The small molecule below binds the protein below.
Small molecule (SMILES): Nc1ccn([C@H]2C[C@H](O)[C@@H](CO)O2)c(=O)n1

Binding-site contacts:
Ligand atom C3' contacts residue TYR89 of chain 2.B at 3.6 Å (hydrophobic).
Ligand atom N3 contacts residue PHE140 of chain 2.B at 3.4 Å.
Ligand atom O3' contacts residue ILE33 of chain 2.B at 4.0 Å.
Ligand atom C5 contacts residue GLU56 of chain 2.B at 3.9 Å.
Ligand atom C4 contacts residue PHE140 of chain 2.B at 3.5 Å (hydrophobic).
Ligand atom O3' contacts residue GLU200 of chain 2.B at 2.6 Å (salt-bridge).
Ligand atom C3' contacts residue GLU200 of chain 2.B at 3.2 Å.
Ligand atom O5' contacts residue GLU56 of chain 2.B at 2.6 Å (salt-bridge).
Ligand atom N4 contacts residue ASP136 of chain 2.B at 2.9 Å (salt-bridge).
Ligand atom N3 contacts residue PHE99 of chain 2.B at 3.4 Å.
Ligand atom O2 contacts residue MET88 of chain 2.B at 3.5 Å.
Ligand atom C4 contacts residue ASP136 of chain 2.B at 3.8 Å.
Ligand atom N4 contacts residue PHE140 of chain 2.B at 3.5 Å.
Ligand atom O4' contacts residue LEU85 of chain 2.B at 3.8 Å.
Ligand atom C4 contacts residue PHE99 of chain 2.B at 4.0 Å (hydrophobic).
Ligand atom O2 contacts residue PHE99 of chain 2.B at 3.6 Å.
Ligand atom C5' contacts residue ARG197 of chain 2.B at 3.8 Å.
Ligand atom C2 contacts residue PHE140 of chain 2.B at 3.4 Å (hydrophobic).
Ligand atom C2' contacts residue ILE33 of chain 2.B at 3.8 Å (hydrophobic).
Ligand atom C5' contacts residue GLU56 of chain 2.B at 3.4 Å.
Ligand atom C6 contacts residue ARG131 of chain 2.B at 3.8 Å.
Ligand atom C5 contacts residue ARG107 of chain 2.B at 4.0 Å.
Ligand atom C2 contacts residue PHE99 of chain 2.B at 3.4 Å (hydrophobic).
Ligand atom N1 contacts residue PHE140 of chain 2.B at 4.0 Å.
Ligand atom C4' contacts residue GLU200 of chain 2.B at 3.7 Å.
Ligand atom C5' contacts residue VAL58 of chain 2.B at 3.5 Å (hydrophobic).
Ligand atom O4' contacts residue TRP61 of chain 2.B at 3.4 Å.
Ligand atom O5' contacts residue ARG131 of chain 2.B at 3.0 Å (salt-bridge).
Ligand atom C1' contacts residue TYR89 of chain 2.B at 4.0 Å (hydrophobic).
Ligand atom O2 contacts residue PHE140 of chain 2.B at 3.5 Å.
Ligand atom N4 contacts residue GLN100 of chain 2.B at 3.1 Å (h-bond).
Ligand atom N1 contacts residue PHE99 of chain 2.B at 4.0 Å.
Ligand atom O3' contacts residue TYR89 of chain 2.B at 2.6 Å (h-bond).
Ligand atom C4 contacts residue GLN100 of chain 2.B at 4.0 Å.
Ligand atom C6 contacts residue TRP61 of chain 2.B at 3.7 Å (hydrophobic).
Ligand atom N3 contacts residue GLN100 of chain 2.B at 3.3 Å (h-bond).
Ligand atom C5 contacts residue ASP136 of chain 2.B at 3.9 Å.
Ligand atom C2' contacts residue TYR89 of chain 2.B at 3.5 Å (hydrophobic).
Ligand atom C6 contacts residue GLU56 of chain 2.B at 3.8 Å.
Ligand atom O2 contacts residue GLN100 of chain 2.B at 4.0 Å.

Sequence of chain 2.B:
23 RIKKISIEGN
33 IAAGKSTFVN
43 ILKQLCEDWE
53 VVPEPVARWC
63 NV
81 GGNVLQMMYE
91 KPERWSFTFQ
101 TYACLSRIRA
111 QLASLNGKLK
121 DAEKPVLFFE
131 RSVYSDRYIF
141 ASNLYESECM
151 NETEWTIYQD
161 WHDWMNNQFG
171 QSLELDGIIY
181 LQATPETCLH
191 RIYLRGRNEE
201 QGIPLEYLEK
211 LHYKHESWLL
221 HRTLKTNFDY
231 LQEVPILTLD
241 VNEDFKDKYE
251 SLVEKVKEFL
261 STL